Sequence of chain 3.A:
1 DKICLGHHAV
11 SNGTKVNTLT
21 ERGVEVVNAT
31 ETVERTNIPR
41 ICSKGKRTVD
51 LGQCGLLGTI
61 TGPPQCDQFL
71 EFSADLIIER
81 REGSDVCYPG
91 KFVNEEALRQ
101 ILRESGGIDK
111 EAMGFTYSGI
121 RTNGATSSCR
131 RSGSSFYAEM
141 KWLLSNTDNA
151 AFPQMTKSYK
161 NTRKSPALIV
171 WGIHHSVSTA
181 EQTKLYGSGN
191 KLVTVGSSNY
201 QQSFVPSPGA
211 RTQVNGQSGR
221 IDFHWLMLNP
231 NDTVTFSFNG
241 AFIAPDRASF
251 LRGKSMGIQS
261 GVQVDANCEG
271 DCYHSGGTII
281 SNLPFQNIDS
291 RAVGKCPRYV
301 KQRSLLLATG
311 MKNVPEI

This small molecule binds to this protein.
Small molecule (SMILES): CC(=O)N[C@@H]1[C@@H](O)[C@H](O[C@@H]2O[C@H](CO[C@]3(C(=O)O)C[C@H](O)[C@@H](NC(C)=O)[C@H]([C@H](O)[C@H](O)CO)O3)[C@H](O)[C@H](O)[C@H]2O)[C@@H](CO)O[C@H]1O

Binding-site contacts:
Ligand atom O9 contacts residue GLU181 of chain 3.A at 2.8 Å (salt-bridge).
Ligand atom C9 contacts residue TYR88 of chain 3.A at 3.5 Å (hydrophobic).
Ligand atom O10 contacts residue LEU185 of chain 3.A at 3.0 Å.
Ligand atom O8 contacts residue GLN217 of chain 3.A at 3.0 Å (h-bond).
Ligand atom C2 contacts residue GLU181 of chain 3.A at 3.8 Å.
Ligand atom O1A contacts residue THR126 of chain 3.A at 3.5 Å.
Ligand atom O9 contacts residue VAL177 of chain 3.A at 3.7 Å.
Ligand atom C3 contacts residue GLU181 of chain 3.A at 3.6 Å.
Ligand atom C11 contacts residue TRP142 of chain 3.A at 3.5 Å (hydrophobic).
Ligand atom O7 contacts residue LYS184 of chain 3.A at 3.5 Å (salt-bridge).
Ligand atom C9 contacts residue GLU181 of chain 3.A at 3.5 Å.
Ligand atom C8 contacts residue GLU181 of chain 3.A at 3.5 Å.
Ligand atom C11 contacts residue LEU144 of chain 3.A at 3.7 Å (hydrophobic).
Ligand atom N5 contacts residue TRP142 of chain 3.A at 3.8 Å.
Ligand atom O1B contacts residue THR126 of chain 3.A at 2.7 Å (h-bond).
Ligand atom C8 contacts residue LEU185 of chain 3.A at 3.4 Å (hydrophobic).
Ligand atom C10 contacts residue TRP142 of chain 3.A at 3.9 Å (hydrophobic).
Ligand atom N5 contacts residue ALA125 of chain 3.A at 2.9 Å (h-bond).
Ligand atom C5 contacts residue ALA125 of chain 3.A at 3.6 Å (hydrophobic).
Ligand atom C4 contacts residue ALA125 of chain 3.A at 3.4 Å (hydrophobic).
Ligand atom C11 contacts residue GLY124 of chain 3.A at 3.6 Å.
Ligand atom C10 contacts residue ALA125 of chain 3.A at 3.9 Å (hydrophobic).
Ligand atom C1 contacts residue THR126 of chain 3.A at 3.5 Å.
Ligand atom C1 contacts residue GLN217 of chain 3.A at 3.8 Å.
Ligand atom O4 contacts residue ALA125 of chain 3.A at 3.6 Å.
Ligand atom C8 contacts residue LYS184 of chain 3.A at 3.7 Å.
Ligand atom O1B contacts residue GLN217 of chain 3.A at 2.9 Å (h-bond).
Ligand atom C9 contacts residue HIS174 of chain 3.A at 3.5 Å.
Ligand atom O8 contacts residue TYR88 of chain 3.A at 3.3 Å.
Ligand atom O4 contacts residue GLY216 of chain 3.A at 3.3 Å (h-bond).
Ligand atom O9 contacts residue HIS174 of chain 3.A at 3.6 Å (h-bond).
Ligand atom C7 contacts residue LYS184 of chain 3.A at 3.7 Å.
Ligand atom O1A contacts residue SER127 of chain 3.A at 2.9 Å (h-bond).
Ligand atom O4 contacts residue GLN217 of chain 3.A at 3.9 Å.
Ligand atom N2 contacts residue GLU181 of chain 3.A at 3.2 Å (salt-bridge).
Ligand atom C11 contacts residue ALA125 of chain 3.A at 3.9 Å (hydrophobic).
Ligand atom O1 contacts residue LYS184 of chain 3.A at 3.9 Å.
Ligand atom O1B contacts residue SER127 of chain 3.A at 3.7 Å.
Ligand atom C1 contacts residue SER127 of chain 3.A at 3.7 Å.
Ligand atom O9 contacts residue TYR88 of chain 3.A at 3.2 Å (h-bond).